The protein below binds the small molecule below.
Small molecule (SMILES): CC(=O)N[C@@H]1[C@@H](O)[C@H](O)[C@@H](CO)O[C@H]1O

Sequence of chain 1.M:
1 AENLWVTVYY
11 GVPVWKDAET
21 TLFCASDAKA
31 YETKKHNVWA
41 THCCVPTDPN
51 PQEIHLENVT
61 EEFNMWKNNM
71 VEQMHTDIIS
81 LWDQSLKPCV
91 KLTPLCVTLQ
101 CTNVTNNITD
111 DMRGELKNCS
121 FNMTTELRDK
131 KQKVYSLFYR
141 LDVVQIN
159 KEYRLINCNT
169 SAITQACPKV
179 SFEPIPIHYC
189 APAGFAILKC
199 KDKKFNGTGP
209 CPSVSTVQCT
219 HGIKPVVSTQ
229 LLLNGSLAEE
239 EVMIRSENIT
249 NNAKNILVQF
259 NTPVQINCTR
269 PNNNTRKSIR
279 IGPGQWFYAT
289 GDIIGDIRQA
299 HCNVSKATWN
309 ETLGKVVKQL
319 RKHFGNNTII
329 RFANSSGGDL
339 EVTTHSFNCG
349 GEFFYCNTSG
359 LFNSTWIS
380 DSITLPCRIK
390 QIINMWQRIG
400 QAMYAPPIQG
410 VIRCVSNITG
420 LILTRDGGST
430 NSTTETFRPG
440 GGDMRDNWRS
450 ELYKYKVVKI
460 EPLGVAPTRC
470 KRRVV

Binding-site contacts:
Ligand atom C4 contacts residue ASN308 of chain 1.M at 4.4 Å.
Ligand atom C1 contacts residue TRP364 of chain 1.M at 4.3 Å (hydrophobic).
Ligand atom C2 contacts residue ASN308 of chain 1.M at 2.6 Å.
Ligand atom O5 contacts residue ASN308 of chain 1.M at 2.5 Å (h-bond).
Ligand atom N2 contacts residue ASN308 of chain 1.M at 3.0 Å (h-bond).
Ligand atom C8 contacts residue LYS304 of chain 1.M at 3.8 Å.
Ligand atom C5 contacts residue ASN308 of chain 1.M at 3.8 Å.
Ligand atom O5 contacts residue TRP364 of chain 1.M at 3.8 Å.
Ligand atom O7 contacts residue ASN308 of chain 1.M at 3.8 Å.
Ligand atom C5 contacts residue TRP364 of chain 1.M at 4.4 Å (hydrophobic).
Ligand atom C1 contacts residue ASN308 of chain 1.M at 1.5 Å.
Ligand atom C3 contacts residue ASN308 of chain 1.M at 3.9 Å.
Ligand atom C8 contacts residue ASN308 of chain 1.M at 3.9 Å.
Ligand atom C6 contacts residue TRP364 of chain 1.M at 3.9 Å (hydrophobic).
Ligand atom C7 contacts residue ASN308 of chain 1.M at 3.6 Å.